Sequence of chain 17.B:
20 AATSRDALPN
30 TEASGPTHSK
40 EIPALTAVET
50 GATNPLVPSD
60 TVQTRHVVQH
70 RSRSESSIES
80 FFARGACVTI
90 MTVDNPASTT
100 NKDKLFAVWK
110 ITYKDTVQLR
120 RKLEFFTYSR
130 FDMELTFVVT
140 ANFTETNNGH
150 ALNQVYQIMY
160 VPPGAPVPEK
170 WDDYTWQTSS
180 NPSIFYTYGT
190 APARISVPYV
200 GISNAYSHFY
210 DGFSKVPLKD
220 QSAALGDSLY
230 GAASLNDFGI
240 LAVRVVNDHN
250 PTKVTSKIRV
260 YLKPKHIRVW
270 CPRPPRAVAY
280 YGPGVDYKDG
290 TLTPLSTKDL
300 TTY

Sequence of chain 17.D:
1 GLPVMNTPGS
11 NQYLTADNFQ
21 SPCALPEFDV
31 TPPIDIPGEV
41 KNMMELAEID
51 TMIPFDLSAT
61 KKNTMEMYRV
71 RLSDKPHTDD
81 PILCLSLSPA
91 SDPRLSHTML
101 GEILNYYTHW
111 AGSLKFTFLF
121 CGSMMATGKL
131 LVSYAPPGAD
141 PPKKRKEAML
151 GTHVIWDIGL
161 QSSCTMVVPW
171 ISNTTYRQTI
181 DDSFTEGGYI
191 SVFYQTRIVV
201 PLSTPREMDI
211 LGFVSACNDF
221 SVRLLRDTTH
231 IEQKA

A small-molecule ligand and the protein it binds are described below.
Small molecule (SMILES): CCOC(=O)c1ccc(OCCC2CCN(c3ccc(C)nn3)CC2)cc1

Binding-site contacts:
Ligand atom C10 contacts residue ILE110 of chain 17.B at 3.5 Å (hydrophobic).
Ligand atom N3 contacts residue TYR159 of chain 17.B at 3.9 Å.
Ligand atom C20 contacts residue TYR205 of chain 17.B at 3.5 Å (hydrophobic).
Ligand atom C10 contacts residue MET132 of chain 17.B at 3.3 Å (hydrophobic).
Ligand atom C8 contacts residue VAL199 of chain 17.B at 3.7 Å (hydrophobic).
Ligand atom C13 contacts residue MET132 of chain 17.B at 3.8 Å (hydrophobic).
Ligand atom C2 contacts residue TYR159 of chain 17.B at 3.5 Å (hydrophobic).
Ligand atom C5 contacts residue VAL196 of chain 17.B at 3.8 Å (hydrophobic).
Ligand atom N3 contacts residue ILE194 of chain 17.B at 3.6 Å.
Ligand atom N6 contacts residue VAL196 of chain 17.B at 3.9 Å.
Ligand atom C1 contacts residue PRO181 of chain 17.B at 3.7 Å (hydrophobic).
Ligand atom C4 contacts residue VAL196 of chain 17.B at 3.9 Å (hydrophobic).
Ligand atom C25 contacts residue ASP236 of chain 17.B at 3.5 Å.
Ligand atom C3 contacts residue TYR159 of chain 17.B at 3.6 Å (hydrophobic).
Ligand atom C12 contacts residue PHE237 of chain 17.B at 3.5 Å (hydrophobic).
Ligand atom C4 contacts residue TYR159 of chain 17.B at 3.5 Å (hydrophobic).
Ligand atom C8 contacts residue VAL196 of chain 17.B at 3.6 Å (hydrophobic).
Ligand atom C21 contacts residue TYR112 of chain 17.B at 3.3 Å (hydrophobic).
Ligand atom C19 contacts residue TYR205 of chain 17.B at 3.7 Å (hydrophobic).
Ligand atom C7 contacts residue TYR159 of chain 17.B at 3.7 Å (hydrophobic).
Ligand atom N4 contacts residue LEU240 of chain 17.B at 3.6 Å.
Ligand atom C18 contacts residue TYR112 of chain 17.B at 3.7 Å (hydrophobic).
Ligand atom C3 contacts residue ALA24 of chain 17.D at 3.5 Å (hydrophobic).
Ligand atom C13 contacts residue VAL199 of chain 17.B at 3.7 Å (hydrophobic).
Ligand atom C2 contacts residue ILE194 of chain 17.B at 3.5 Å (hydrophobic).
Ligand atom O23 contacts residue PHE237 of chain 17.B at 3.8 Å.
Ligand atom O22 contacts residue TYR205 of chain 17.B at 3.8 Å.
Ligand atom O14 contacts residue MET132 of chain 17.B at 3.4 Å.
Ligand atom O22 contacts residue TYR112 of chain 17.B at 3.5 Å.
Ligand atom C7 contacts residue VAL196 of chain 17.B at 3.6 Å (hydrophobic).
Ligand atom C11 contacts residue ILE110 of chain 17.B at 3.6 Å (hydrophobic).
Ligand atom C18 contacts residue PHE237 of chain 17.B at 3.6 Å (hydrophobic).
Ligand atom C25 contacts residue SER206 of chain 17.B at 3.8 Å.
Ligand atom C17 contacts residue PHE237 of chain 17.B at 3.7 Å (hydrophobic).
Ligand atom N4 contacts residue LEU134 of chain 17.B at 3.7 Å.
Ligand atom C11 contacts residue LEU134 of chain 17.B at 3.8 Å (hydrophobic).
Ligand atom N3 contacts residue LEU240 of chain 17.B at 3.5 Å.
Ligand atom C17 contacts residue TYR112 of chain 17.B at 3.8 Å (hydrophobic).
Ligand atom C21 contacts residue PHE237 of chain 17.B at 3.7 Å (hydrophobic).
Ligand atom O23 contacts residue TYR112 of chain 17.B at 3.5 Å.